Sequence of chain 1.C:
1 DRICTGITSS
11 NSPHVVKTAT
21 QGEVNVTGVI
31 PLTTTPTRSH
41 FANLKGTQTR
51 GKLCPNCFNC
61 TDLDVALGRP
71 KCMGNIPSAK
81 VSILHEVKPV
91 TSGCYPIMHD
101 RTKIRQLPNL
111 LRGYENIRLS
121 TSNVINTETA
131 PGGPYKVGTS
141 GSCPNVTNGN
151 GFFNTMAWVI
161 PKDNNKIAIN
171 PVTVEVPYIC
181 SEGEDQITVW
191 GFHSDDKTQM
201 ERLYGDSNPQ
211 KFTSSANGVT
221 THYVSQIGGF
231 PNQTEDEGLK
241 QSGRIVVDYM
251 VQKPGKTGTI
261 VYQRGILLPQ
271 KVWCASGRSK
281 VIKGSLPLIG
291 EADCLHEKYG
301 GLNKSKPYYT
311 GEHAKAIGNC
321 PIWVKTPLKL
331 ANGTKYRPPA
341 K

Binding-site contacts:
Ligand atom C3 contacts residue GLU291 of chain 1.C at 3.7 Å.
Ligand atom C4 contacts residue ASN303 of chain 1.C at 4.2 Å.
Ligand atom N2 contacts residue ASN303 of chain 1.C at 3.0 Å (h-bond).
Ligand atom C1 contacts residue ASN303 of chain 1.C at 1.4 Å.
Ligand atom C8 contacts residue ASN303 of chain 1.C at 4.4 Å.
Ligand atom C3 contacts residue ASN303 of chain 1.C at 3.8 Å.
Ligand atom C7 contacts residue ASN303 of chain 1.C at 3.2 Å.
Ligand atom C5 contacts residue ASN303 of chain 1.C at 3.6 Å.
Ligand atom N2 contacts residue GLU291 of chain 1.C at 3.6 Å.
Ligand atom C8 contacts residue SER39 of chain 1.C at 4.2 Å.
Ligand atom O7 contacts residue ASN303 of chain 1.C at 2.9 Å (h-bond).
Ligand atom C1 contacts residue GLU291 of chain 1.C at 3.9 Å.
Ligand atom O7 contacts residue GLU291 of chain 1.C at 4.2 Å.
Ligand atom C8 contacts residue GLU291 of chain 1.C at 3.8 Å.
Ligand atom C8 contacts residue GLY301 of chain 1.C at 3.7 Å.
Ligand atom C2 contacts residue GLU291 of chain 1.C at 3.9 Å.
Ligand atom C5 contacts residue GLU291 of chain 1.C at 4.5 Å.
Ligand atom C8 contacts residue LEU302 of chain 1.C at 4.3 Å (hydrophobic).
Ligand atom O5 contacts residue ASN303 of chain 1.C at 2.3 Å (h-bond).
Ligand atom C2 contacts residue ASN303 of chain 1.C at 2.5 Å.

This protein binds this small molecule.
Small molecule (SMILES): CC(=O)N[C@H]1[C@H](O[C@H]2[C@H](O)[C@@H](NC(C)=O)CO[C@@H]2CO)O[C@H](CO)[C@@H](O)[C@@H]1O